Sequence of chain 1.A:
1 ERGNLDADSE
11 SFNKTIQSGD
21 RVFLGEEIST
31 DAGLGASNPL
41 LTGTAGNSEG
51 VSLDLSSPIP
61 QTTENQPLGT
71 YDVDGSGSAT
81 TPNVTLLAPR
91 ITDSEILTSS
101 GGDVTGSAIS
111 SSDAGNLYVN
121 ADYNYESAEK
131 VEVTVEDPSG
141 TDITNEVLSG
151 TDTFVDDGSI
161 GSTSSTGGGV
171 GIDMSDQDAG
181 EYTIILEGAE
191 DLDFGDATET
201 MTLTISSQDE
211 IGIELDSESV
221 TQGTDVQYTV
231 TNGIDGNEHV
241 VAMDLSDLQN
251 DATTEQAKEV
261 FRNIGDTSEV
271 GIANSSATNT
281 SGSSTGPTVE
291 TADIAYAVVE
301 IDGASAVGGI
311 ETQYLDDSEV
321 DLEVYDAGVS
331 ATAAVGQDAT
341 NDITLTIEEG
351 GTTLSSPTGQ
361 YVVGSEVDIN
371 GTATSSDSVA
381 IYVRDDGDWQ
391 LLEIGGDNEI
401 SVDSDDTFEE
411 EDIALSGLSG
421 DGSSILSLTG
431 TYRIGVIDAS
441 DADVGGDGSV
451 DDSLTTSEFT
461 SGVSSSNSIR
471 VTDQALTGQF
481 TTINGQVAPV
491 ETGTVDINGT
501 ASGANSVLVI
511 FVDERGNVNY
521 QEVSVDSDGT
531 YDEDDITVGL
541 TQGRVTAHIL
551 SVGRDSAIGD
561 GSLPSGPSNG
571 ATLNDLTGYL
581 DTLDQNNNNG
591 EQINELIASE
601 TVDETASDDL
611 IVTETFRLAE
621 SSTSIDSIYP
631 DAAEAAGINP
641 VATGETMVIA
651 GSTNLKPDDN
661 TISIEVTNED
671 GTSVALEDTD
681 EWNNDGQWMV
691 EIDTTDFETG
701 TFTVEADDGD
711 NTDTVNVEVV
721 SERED

This small molecule binds to this protein.
Small molecule (SMILES): OC[C@H]1O[C@@H](O)[C@H](O)[C@@H](O)[C@@H]1O

Binding-site contacts:
Ligand atom C6 contacts residue ALA277 of chain 1.A at 4.2 Å (hydrophobic).
Ligand atom O2 contacts residue SER276 of chain 1.A at 3.5 Å (h-bond).
Ligand atom O6 contacts residue PRO287 of chain 1.A at 3.0 Å (h-bond).
Ligand atom C6 contacts residue PRO287 of chain 1.A at 4.0 Å (hydrophobic).
Ligand atom C5 contacts residue ASN274 of chain 1.A at 3.5 Å.
Ligand atom C1 contacts residue THR291 of chain 1.A at 3.9 Å.
Ligand atom C4 contacts residue ASN274 of chain 1.A at 4.1 Å.
Ligand atom O6 contacts residue ALA277 of chain 1.A at 3.4 Å.
Ligand atom C1 contacts residue ASN274 of chain 1.A at 1.4 Å.
Ligand atom C2 contacts residue ASN274 of chain 1.A at 2.5 Å.
Ligand atom O5 contacts residue THR291 of chain 1.A at 3.3 Å.
Ligand atom C3 contacts residue SER276 of chain 1.A at 4.1 Å.
Ligand atom C3 contacts residue ASN274 of chain 1.A at 3.8 Å.
Ligand atom C2 contacts residue SER276 of chain 1.A at 4.1 Å.
Ligand atom O5 contacts residue PRO287 of chain 1.A at 3.2 Å.
Ligand atom C2 contacts residue THR291 of chain 1.A at 3.7 Å.
Ligand atom C5 contacts residue PRO287 of chain 1.A at 4.2 Å (hydrophobic).
Ligand atom C1 contacts residue PRO287 of chain 1.A at 3.8 Å (hydrophobic).
Ligand atom C6 contacts residue THR291 of chain 1.A at 4.1 Å.
Ligand atom O5 contacts residue ASN274 of chain 1.A at 2.2 Å (h-bond).
Ligand atom C5 contacts residue THR291 of chain 1.A at 3.9 Å.
Ligand atom C1 contacts residue ALA277 of chain 1.A at 3.9 Å (hydrophobic).
Ligand atom O6 contacts residue GLY286 of chain 1.A at 3.2 Å.
Ligand atom O6 contacts residue THR285 of chain 1.A at 4.3 Å.
Ligand atom O2 contacts residue SER275 of chain 1.A at 4.1 Å.
Ligand atom C1 contacts residue SER276 of chain 1.A at 4.0 Å.
Ligand atom C5 contacts residue ALA277 of chain 1.A at 3.9 Å (hydrophobic).
Ligand atom O5 contacts residue ALA277 of chain 1.A at 3.9 Å.
Ligand atom C6 contacts residue GLY286 of chain 1.A at 4.4 Å.
Ligand atom O2 contacts residue ASN274 of chain 1.A at 3.0 Å (h-bond).
Ligand atom C3 contacts residue THR291 of chain 1.A at 4.2 Å.
Ligand atom C4 contacts residue THR291 of chain 1.A at 3.8 Å.